Binding-site contacts:
Ligand atom O10 contacts residue TOH1 of chain 2.F at 0.7 Å (h-bond).
Ligand atom C7 contacts residue TOH1 of chain 2.F at 1.6 Å.
Ligand atom C7 contacts residue GSH1 of chain 2.E at 3.0 Å.
Ligand atom C9 contacts residue PO41 of chain 2.B at 3.8 Å.
Ligand atom O11 contacts residue ARG54 of chain 2.A at 1.9 Å.
Ligand atom O2 contacts residue TYR84 of chain 2.A at 3.7 Å.
Ligand atom C5 contacts residue TOH1 of chain 2.F at 0.4 Å.
Ligand atom C10 contacts residue ARG54 of chain 2.A at 3.0 Å.
Ligand atom C1 contacts residue GSH1 of chain 2.E at 3.7 Å.
Ligand atom O10 contacts residue PO41 of chain 2.B at 1.9 Å (h-bond).
Ligand atom C4 contacts residue LEU60 of chain 2.A at 3.6 Å (hydrophobic).
Ligand atom C10 contacts residue SER52 of chain 2.A at 3.8 Å.
Ligand atom C8 contacts residue TOH1 of chain 2.F at 1.0 Å.
Ligand atom O11 contacts residue TOH1 of chain 2.F at 2.2 Å (h-bond).
Ligand atom C6 contacts residue TOH1 of chain 2.F at 0.7 Å.
Ligand atom O11 contacts residue SER52 of chain 2.A at 3.5 Å.
Ligand atom C3 contacts residue TYR84 of chain 2.A at 3.8 Å (hydrophobic).
Ligand atom O8 contacts residue LEU10 of chain 2.A at 3.4 Å.
Ligand atom C4 contacts residue PRO12 of chain 2.A at 3.9 Å (hydrophobic).
Ligand atom C8 contacts residue GSH1 of chain 2.E at 3.8 Å.
Ligand atom C6 contacts residue PRO12 of chain 2.A at 3.8 Å (hydrophobic).
Ligand atom O8 contacts residue ARG54 of chain 2.A at 2.9 Å (salt-bridge).
Ligand atom C2 contacts residue TOH1 of chain 2.F at 0.5 Å.
Ligand atom C6 contacts residue GSH1 of chain 2.E at 3.8 Å.
Ligand atom C1 contacts residue TOH1 of chain 2.F at 0.6 Å.
Ligand atom O10 contacts residue ARG54 of chain 2.A at 3.0 Å (salt-bridge).
Ligand atom O8 contacts residue TOH1 of chain 2.F at 1.6 Å.
Ligand atom C9 contacts residue TOH1 of chain 2.F at 1.0 Å.
Ligand atom C6 contacts residue PHE13 of chain 2.A at 3.8 Å (hydrophobic).
Ligand atom C3 contacts residue TOH1 of chain 2.F at 0.5 Å.
Ligand atom O2 contacts residue ARG54 of chain 2.A at 3.7 Å.
Ligand atom C5 contacts residue PRO12 of chain 2.A at 3.6 Å (hydrophobic).
Ligand atom O10 contacts residue ASN53 of chain 2.A at 3.2 Å (h-bond).
Ligand atom C4 contacts residue TOH1 of chain 2.F at 0.3 Å.
Ligand atom O10 contacts residue SER52 of chain 2.A at 3.4 Å.
Ligand atom C9 contacts residue ARG54 of chain 2.A at 3.5 Å.
Ligand atom O2 contacts residue TOH1 of chain 2.F at 0.6 Å.
Ligand atom C10 contacts residue TOH1 of chain 2.F at 1.1 Å.
Ligand atom C10 contacts residue PO41 of chain 2.B at 3.0 Å.
Ligand atom C8 contacts residue PO41 of chain 2.B at 3.3 Å.

Sequence of chain 2.A:
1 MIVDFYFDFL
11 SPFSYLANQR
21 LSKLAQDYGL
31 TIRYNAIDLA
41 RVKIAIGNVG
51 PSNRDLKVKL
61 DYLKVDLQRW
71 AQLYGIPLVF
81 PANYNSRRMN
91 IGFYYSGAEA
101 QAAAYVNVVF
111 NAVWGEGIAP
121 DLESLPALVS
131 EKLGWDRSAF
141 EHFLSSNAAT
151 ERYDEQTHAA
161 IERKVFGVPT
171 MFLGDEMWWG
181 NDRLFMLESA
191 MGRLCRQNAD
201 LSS

This protein binds this small molecule.
Small molecule (SMILES): O=C(O)[C@]1(O)C=Cc2ccccc2O1